Binding-site contacts:
Ligand atom C5 contacts residue ASN654 of chain 1.A at 3.6 Å.
Ligand atom C1 contacts residue ASN654 of chain 1.A at 1.4 Å.
Ligand atom C6 contacts residue LEU657 of chain 1.A at 4.5 Å (hydrophobic).
Ligand atom O6 contacts residue ASN630 of chain 1.A at 3.8 Å.
Ligand atom O5 contacts residue LEU657 of chain 1.A at 3.6 Å.
Ligand atom C5 contacts residue LEU657 of chain 1.A at 4.4 Å (hydrophobic).
Ligand atom O6 contacts residue LEU634 of chain 1.A at 3.7 Å.
Ligand atom C2 contacts residue ASN654 of chain 1.A at 2.4 Å.
Ligand atom C1 contacts residue ASN630 of chain 1.A at 3.7 Å.
Ligand atom O6 contacts residue LEU657 of chain 1.A at 3.5 Å.
Ligand atom O5 contacts residue ASN654 of chain 1.A at 2.3 Å (h-bond).
Ligand atom C7 contacts residue ASN654 of chain 1.A at 3.5 Å.
Ligand atom C3 contacts residue ASN630 of chain 1.A at 4.5 Å.
Ligand atom C4 contacts residue ASN654 of chain 1.A at 4.2 Å.
Ligand atom C1 contacts residue LEU657 of chain 1.A at 4.1 Å (hydrophobic).
Ligand atom C3 contacts residue ASN654 of chain 1.A at 3.8 Å.
Ligand atom C5 contacts residue ASN630 of chain 1.A at 3.8 Å.
Ligand atom O7 contacts residue ASN654 of chain 1.A at 3.6 Å (h-bond).
Ligand atom C2 contacts residue ASN630 of chain 1.A at 3.8 Å.
Ligand atom C6 contacts residue ASN630 of chain 1.A at 3.8 Å.
Ligand atom C4 contacts residue ASN630 of chain 1.A at 4.0 Å.
Ligand atom C8 contacts residue ASN654 of chain 1.A at 4.1 Å.
Ligand atom O5 contacts residue ASN630 of chain 1.A at 3.0 Å (h-bond).
Ligand atom N2 contacts residue ASN654 of chain 1.A at 2.9 Å (h-bond).

Sequence of chain 1.A:
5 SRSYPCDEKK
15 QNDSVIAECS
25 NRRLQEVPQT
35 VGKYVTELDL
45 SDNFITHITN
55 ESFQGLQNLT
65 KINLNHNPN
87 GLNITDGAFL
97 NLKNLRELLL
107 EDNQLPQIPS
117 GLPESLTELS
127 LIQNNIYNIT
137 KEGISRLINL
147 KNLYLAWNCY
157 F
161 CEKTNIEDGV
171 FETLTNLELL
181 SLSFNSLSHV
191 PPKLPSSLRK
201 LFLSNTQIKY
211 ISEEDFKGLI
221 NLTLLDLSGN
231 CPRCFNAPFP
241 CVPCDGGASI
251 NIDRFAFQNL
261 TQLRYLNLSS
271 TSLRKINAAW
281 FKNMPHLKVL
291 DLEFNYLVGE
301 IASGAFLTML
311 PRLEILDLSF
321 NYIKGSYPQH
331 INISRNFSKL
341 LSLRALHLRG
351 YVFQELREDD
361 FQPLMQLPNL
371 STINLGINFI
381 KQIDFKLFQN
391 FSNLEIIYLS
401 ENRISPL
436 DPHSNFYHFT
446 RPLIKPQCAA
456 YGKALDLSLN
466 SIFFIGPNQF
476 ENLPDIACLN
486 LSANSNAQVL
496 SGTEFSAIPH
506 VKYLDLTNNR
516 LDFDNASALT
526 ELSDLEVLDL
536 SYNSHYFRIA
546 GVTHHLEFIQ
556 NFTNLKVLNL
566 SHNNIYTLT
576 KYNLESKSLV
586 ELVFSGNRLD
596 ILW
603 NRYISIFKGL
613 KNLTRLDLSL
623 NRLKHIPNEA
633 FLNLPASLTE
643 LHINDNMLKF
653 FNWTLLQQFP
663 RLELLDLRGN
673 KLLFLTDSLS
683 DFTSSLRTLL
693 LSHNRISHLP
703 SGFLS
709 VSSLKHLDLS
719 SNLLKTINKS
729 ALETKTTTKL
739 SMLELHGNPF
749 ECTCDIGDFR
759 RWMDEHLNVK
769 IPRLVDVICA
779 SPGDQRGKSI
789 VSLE

This small molecule binds to this protein.
Small molecule (SMILES): CC(=O)N[C@@H]1[C@@H](O)[C@H](O)[C@@H](CO)O[C@H]1O